Sequence of chain 1.A:
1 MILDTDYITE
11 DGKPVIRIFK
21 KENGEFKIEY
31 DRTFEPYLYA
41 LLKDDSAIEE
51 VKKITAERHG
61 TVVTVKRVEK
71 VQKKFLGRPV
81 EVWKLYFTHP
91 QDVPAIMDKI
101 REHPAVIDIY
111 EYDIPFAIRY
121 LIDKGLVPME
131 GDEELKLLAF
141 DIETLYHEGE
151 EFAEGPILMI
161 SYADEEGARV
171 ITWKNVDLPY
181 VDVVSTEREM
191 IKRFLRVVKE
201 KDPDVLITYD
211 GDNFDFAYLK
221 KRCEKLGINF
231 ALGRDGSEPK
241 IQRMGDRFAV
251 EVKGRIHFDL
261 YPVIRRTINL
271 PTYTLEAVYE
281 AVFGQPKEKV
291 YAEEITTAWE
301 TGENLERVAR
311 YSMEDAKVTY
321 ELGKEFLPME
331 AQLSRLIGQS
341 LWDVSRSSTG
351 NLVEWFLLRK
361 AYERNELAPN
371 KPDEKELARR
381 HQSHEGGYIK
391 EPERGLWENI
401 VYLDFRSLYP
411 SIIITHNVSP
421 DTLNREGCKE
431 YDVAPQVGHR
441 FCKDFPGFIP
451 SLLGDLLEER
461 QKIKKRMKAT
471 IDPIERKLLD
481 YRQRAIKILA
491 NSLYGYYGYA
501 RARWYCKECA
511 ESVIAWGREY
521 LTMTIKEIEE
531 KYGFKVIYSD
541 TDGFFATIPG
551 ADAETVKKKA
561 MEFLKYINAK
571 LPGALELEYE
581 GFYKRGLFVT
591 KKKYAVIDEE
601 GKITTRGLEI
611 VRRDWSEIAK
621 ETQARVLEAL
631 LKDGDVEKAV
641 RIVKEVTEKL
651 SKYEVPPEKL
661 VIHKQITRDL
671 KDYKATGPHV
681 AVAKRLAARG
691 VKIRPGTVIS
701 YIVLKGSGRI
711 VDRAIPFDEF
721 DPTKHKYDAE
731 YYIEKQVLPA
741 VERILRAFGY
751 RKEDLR

A small-molecule ligand and the protein it binds are described below.
Small molecule (SMILES): Nc1ncnc2c1ncn2[C@H]1C[C@H](O)[C@@H](CO[P](=O)(O)N[P](=O)(O)OP(=O)(O)O)O1

Binding-site contacts:
Ligand atom O1B contacts residue PHE405 of chain 1.A at 4.0 Å.
Ligand atom O3' contacts residue PRO410 of chain 1.A at 3.8 Å.
Ligand atom O2A contacts residue ASN491 of chain 1.A at 3.3 Å (h-bond).
Ligand atom PG contacts residue LYS487 of chain 1.A at 4.1 Å.
Ligand atom O3G contacts residue MG1 of chain 1.E at 4.1 Å.
Ligand atom O4' contacts residue ASP542 of chain 1.A at 4.2 Å.
Ligand atom C2' contacts residue TYR409 of chain 1.A at 3.6 Å (hydrophobic).
Ligand atom C5' contacts residue MG1 of chain 1.D at 4.1 Å.
Ligand atom O2A contacts residue LYS487 of chain 1.A at 3.2 Å (salt-bridge).
Ligand atom PG contacts residue MG1 of chain 1.E at 3.5 Å.
Ligand atom O1B contacts residue SER407 of chain 1.A at 3.1 Å (h-bond).
Ligand atom O1A contacts residue MG1 of chain 1.D at 3.3 Å.
Ligand atom O2B contacts residue SER407 of chain 1.A at 3.6 Å.
Ligand atom C5' contacts residue ASP542 of chain 1.A at 3.0 Å.
Ligand atom C4' contacts residue ASP542 of chain 1.A at 3.6 Å.
Ligand atom O1B contacts residue MG1 of chain 1.E at 3.6 Å.
Ligand atom O1B contacts residue ARG406 of chain 1.A at 4.1 Å.
Ligand atom O1G contacts residue ARG460 of chain 1.A at 3.5 Å (salt-bridge).
Ligand atom O3' contacts residue SER407 of chain 1.A at 4.0 Å.
Ligand atom O3B contacts residue ARG460 of chain 1.A at 4.1 Å.
Ligand atom O2G contacts residue MG1 of chain 1.E at 2.0 Å.
Ligand atom PB contacts residue MG1 of chain 1.E at 4.3 Å.
Ligand atom N3A contacts residue MG1 of chain 1.D at 3.6 Å.
Ligand atom O4' contacts residue THR541 of chain 1.A at 4.2 Å.
Ligand atom PB contacts residue SER407 of chain 1.A at 4.1 Å.
Ligand atom N3 contacts residue TYR494 of chain 1.A at 4.3 Å.
Ligand atom N3A contacts residue MG1 of chain 1.E at 4.2 Å.
Ligand atom O3G contacts residue ARG460 of chain 1.A at 3.0 Å (salt-bridge).
Ligand atom O3' contacts residue LEU408 of chain 1.A at 3.6 Å (h-bond).
Ligand atom O1G contacts residue LYS487 of chain 1.A at 3.1 Å (salt-bridge).
Ligand atom O2B contacts residue ASN491 of chain 1.A at 3.4 Å (h-bond).
Ligand atom O3G contacts residue LYS464 of chain 1.A at 3.2 Å (salt-bridge).
Ligand atom PA contacts residue MG1 of chain 1.D at 4.0 Å.
Ligand atom C2 contacts residue ASN491 of chain 1.A at 4.0 Å.
Ligand atom PB contacts residue LYS487 of chain 1.A at 4.3 Å.
Ligand atom N1 contacts residue ASN491 of chain 1.A at 4.2 Å.
Ligand atom O3B contacts residue LYS487 of chain 1.A at 3.3 Å.
Ligand atom O5' contacts residue ASP542 of chain 1.A at 4.2 Å.
Ligand atom O3' contacts residue TYR409 of chain 1.A at 3.0 Å (h-bond).
Ligand atom PG contacts residue ARG460 of chain 1.A at 3.7 Å.